A protein and the small-molecule ligand that binds it are described below.
Small molecule (SMILES): CC(=O)N[C@@H]1[C@@H](O)[C@H](O)[C@@H](CO)O[C@H]1O

Sequence of chain 1.F:
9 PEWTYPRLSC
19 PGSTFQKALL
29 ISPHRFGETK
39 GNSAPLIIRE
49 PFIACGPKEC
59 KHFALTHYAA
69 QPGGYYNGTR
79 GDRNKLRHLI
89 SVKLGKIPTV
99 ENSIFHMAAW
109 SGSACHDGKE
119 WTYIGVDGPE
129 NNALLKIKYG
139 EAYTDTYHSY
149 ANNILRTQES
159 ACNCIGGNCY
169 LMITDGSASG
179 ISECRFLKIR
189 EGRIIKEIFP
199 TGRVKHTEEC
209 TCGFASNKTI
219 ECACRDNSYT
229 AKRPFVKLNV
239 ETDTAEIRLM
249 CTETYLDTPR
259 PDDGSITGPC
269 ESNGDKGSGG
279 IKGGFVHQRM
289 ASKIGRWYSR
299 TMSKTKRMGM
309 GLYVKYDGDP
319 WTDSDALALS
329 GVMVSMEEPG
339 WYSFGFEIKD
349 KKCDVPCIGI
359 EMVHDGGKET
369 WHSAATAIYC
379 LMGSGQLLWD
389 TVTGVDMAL

Binding-site contacts:
Ligand atom N2 contacts residue ARG15 of chain 1.F at 4.2 Å.
Ligand atom C7 contacts residue PRO14 of chain 1.F at 3.5 Å (hydrophobic).
Ligand atom C7 contacts residue LEU16 of chain 1.F at 4.5 Å (hydrophobic).
Ligand atom C8 contacts residue PRO14 of chain 1.F at 3.3 Å (hydrophobic).
Ligand atom O7 contacts residue LEU16 of chain 1.F at 4.4 Å.
Ligand atom N2 contacts residue ASN215 of chain 1.F at 2.9 Å (h-bond).
Ligand atom C8 contacts residue LEU16 of chain 1.F at 3.9 Å (hydrophobic).
Ligand atom O6 contacts residue TYR13 of chain 1.F at 3.9 Å.
Ligand atom C4 contacts residue ASN215 of chain 1.F at 4.3 Å.
Ligand atom O7 contacts residue ASN215 of chain 1.F at 3.8 Å.
Ligand atom C8 contacts residue ARG287 of chain 1.F at 4.5 Å.
Ligand atom N2 contacts residue PRO14 of chain 1.F at 2.7 Å (h-bond).
Ligand atom C3 contacts residue PRO14 of chain 1.F at 4.1 Å (hydrophobic).
Ligand atom C7 contacts residue ARG15 of chain 1.F at 4.5 Å.
Ligand atom O5 contacts residue TYR13 of chain 1.F at 4.3 Å.
Ligand atom C2 contacts residue ASN215 of chain 1.F at 2.5 Å.
Ligand atom C1 contacts residue TYR13 of chain 1.F at 4.3 Å (hydrophobic).
Ligand atom C1 contacts residue PRO14 of chain 1.F at 3.9 Å (hydrophobic).
Ligand atom C5 contacts residue TYR13 of chain 1.F at 4.3 Å (hydrophobic).
Ligand atom C2 contacts residue PRO14 of chain 1.F at 3.7 Å (hydrophobic).
Ligand atom C5 contacts residue ASN215 of chain 1.F at 3.7 Å.
Ligand atom C7 contacts residue ASN215 of chain 1.F at 3.5 Å.
Ligand atom C8 contacts residue ARG15 of chain 1.F at 3.6 Å.
Ligand atom C3 contacts residue ASN215 of chain 1.F at 3.9 Å.
Ligand atom C1 contacts residue ASN215 of chain 1.F at 1.4 Å.
Ligand atom O5 contacts residue ASN215 of chain 1.F at 2.4 Å (h-bond).